The small molecule below binds the protein below.
Small molecule (SMILES): CC(=O)N[C@@H]1[C@@H](O)[C@H](O)[C@@H](CO)O[C@H]1O

Binding-site contacts:
Ligand atom C5 contacts residue THR62 of chain 1.A at 4.4 Å.
Ligand atom C3 contacts residue ASN59 of chain 1.A at 3.4 Å.
Ligand atom C5 contacts residue SER61 of chain 1.A at 3.5 Å.
Ligand atom O7 contacts residue ASN59 of chain 1.A at 3.3 Å (h-bond).
Ligand atom O6 contacts residue THR62 of chain 1.A at 4.5 Å.
Ligand atom O5 contacts residue SER61 of chain 1.A at 3.5 Å (h-bond).
Ligand atom O5 contacts residue ASN59 of chain 1.A at 2.5 Å (h-bond).
Ligand atom C4 contacts residue ASN59 of chain 1.A at 4.0 Å.
Ligand atom C5 contacts residue ASN59 of chain 1.A at 3.5 Å.
Ligand atom C1 contacts residue ASN59 of chain 1.A at 1.5 Å.
Ligand atom C7 contacts residue ASN59 of chain 1.A at 3.2 Å.
Ligand atom N2 contacts residue ASN59 of chain 1.A at 2.6 Å (h-bond).
Ligand atom C6 contacts residue THR62 of chain 1.A at 3.8 Å.
Ligand atom C1 contacts residue SER61 of chain 1.A at 4.0 Å.
Ligand atom C2 contacts residue ASN59 of chain 1.A at 2.5 Å.
Ligand atom C6 contacts residue SER61 of chain 1.A at 4.2 Å.

Sequence of chain 1.A:
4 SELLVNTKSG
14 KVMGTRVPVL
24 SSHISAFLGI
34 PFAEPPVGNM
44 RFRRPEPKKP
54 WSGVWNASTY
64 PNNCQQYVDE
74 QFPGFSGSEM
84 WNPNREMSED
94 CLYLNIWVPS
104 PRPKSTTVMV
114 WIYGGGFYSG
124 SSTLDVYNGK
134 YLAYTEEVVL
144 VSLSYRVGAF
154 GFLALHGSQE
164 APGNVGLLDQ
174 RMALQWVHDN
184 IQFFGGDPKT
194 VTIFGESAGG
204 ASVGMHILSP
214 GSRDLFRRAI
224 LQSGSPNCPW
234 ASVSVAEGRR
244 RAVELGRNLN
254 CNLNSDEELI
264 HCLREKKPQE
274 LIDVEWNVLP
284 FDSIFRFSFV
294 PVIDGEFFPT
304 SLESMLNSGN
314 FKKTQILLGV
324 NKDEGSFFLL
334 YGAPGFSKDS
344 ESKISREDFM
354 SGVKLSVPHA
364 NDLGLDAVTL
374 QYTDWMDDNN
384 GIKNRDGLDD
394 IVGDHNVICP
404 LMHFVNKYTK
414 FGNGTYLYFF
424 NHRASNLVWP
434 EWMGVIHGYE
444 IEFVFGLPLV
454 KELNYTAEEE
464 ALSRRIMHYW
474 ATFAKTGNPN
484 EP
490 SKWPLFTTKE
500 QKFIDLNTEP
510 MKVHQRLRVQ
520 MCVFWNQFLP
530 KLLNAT